Sequence of chain 1.E:
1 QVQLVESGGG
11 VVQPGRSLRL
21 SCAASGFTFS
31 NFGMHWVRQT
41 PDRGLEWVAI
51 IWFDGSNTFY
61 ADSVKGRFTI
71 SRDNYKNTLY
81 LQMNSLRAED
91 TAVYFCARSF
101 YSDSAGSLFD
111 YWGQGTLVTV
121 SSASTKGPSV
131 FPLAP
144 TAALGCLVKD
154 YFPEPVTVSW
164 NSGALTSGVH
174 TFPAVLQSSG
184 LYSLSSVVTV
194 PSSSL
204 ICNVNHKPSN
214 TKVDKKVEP

Binding-site contacts:
Ligand atom ND2 contacts residue MET92 of chain 1.B at 3.6 Å (h-bond).
Ligand atom ND2 contacts residue ASN91 of chain 1.B at 3.4 Å (h-bond).
Ligand atom O contacts residue TRP52 of chain 1.E at 3.8 Å.
Ligand atom C contacts residue PHE53 of chain 1.E at 3.8 Å (hydrophobic).
Ligand atom OD1 contacts residue PHE32 of chain 1.E at 3.2 Å.
Ligand atom O contacts residue PHE53 of chain 1.E at 3.1 Å.
Ligand atom CA contacts residue TYR101 of chain 1.E at 3.6 Å (hydrophobic).
Ligand atom CG contacts residue SER107 of chain 1.E at 3.8 Å.
Ligand atom CA contacts residue ASN31 of chain 1.E at 3.5 Å.
Ligand atom CB contacts residue TYR101 of chain 1.E at 3.6 Å (hydrophobic).
Ligand atom CG contacts residue GLY33 of chain 1.E at 3.6 Å.
Ligand atom OD1 contacts residue MET92 of chain 1.B at 3.2 Å (h-bond).
Ligand atom O contacts residue TYR101 of chain 1.E at 3.6 Å.
Ligand atom N contacts residue ASN31 of chain 1.E at 3.4 Å (h-bond).
Ligand atom CB contacts residue TRP52 of chain 1.E at 3.7 Å (hydrophobic).
Ligand atom CG contacts residue TYR101 of chain 1.E at 3.5 Å (hydrophobic).
Ligand atom ND2 contacts residue SER99 of chain 1.E at 3.4 Å (h-bond).
Ligand atom OD1 contacts residue ARG93 of chain 1.B at 3.6 Å.
Ligand atom N contacts residue TYR101 of chain 1.E at 3.8 Å.
Ligand atom ND2 contacts residue TYR94 of chain 1.B at 2.8 Å (h-bond).
Ligand atom CG contacts residue PHE32 of chain 1.E at 3.8 Å (hydrophobic).
Ligand atom O contacts residue PHE53 of chain 1.E at 3.1 Å (h-bond).
Ligand atom O contacts residue TRP52 of chain 1.E at 3.6 Å (h-bond).
Ligand atom OD1 contacts residue TYR101 of chain 1.E at 3.2 Å.
Ligand atom OD1 contacts residue GLY33 of chain 1.E at 2.5 Å (h-bond).
Ligand atom CG contacts residue TYR94 of chain 1.B at 3.5 Å (hydrophobic).
Ligand atom CA contacts residue PHE53 of chain 1.E at 3.7 Å (hydrophobic).
Ligand atom OD1 contacts residue TYR94 of chain 1.B at 2.7 Å (h-bond).
Ligand atom O contacts residue GLY33 of chain 1.E at 3.4 Å (h-bond).
Ligand atom N contacts residue MET92 of chain 1.B at 3.1 Å (h-bond).
Ligand atom ND2 contacts residue PHE32 of chain 1.E at 3.7 Å.
Ligand atom CG contacts residue ASN31 of chain 1.E at 3.8 Å.
Ligand atom C contacts residue PHE53 of chain 1.E at 3.4 Å (hydrophobic).
Ligand atom CG contacts residue MET92 of chain 1.B at 3.4 Å (hydrophobic).
Ligand atom CB contacts residue ASN31 of chain 1.E at 3.4 Å.
Ligand atom CG contacts residue SER99 of chain 1.E at 3.2 Å.
Ligand atom CG contacts residue TRP52 of chain 1.E at 3.7 Å (hydrophobic).
Ligand atom CA contacts residue TRP52 of chain 1.E at 3.6 Å (hydrophobic).
Ligand atom ND2 contacts residue TRP95 of chain 1.B at 3.6 Å (h-bond).
Ligand atom OD2 contacts residue TYR101 of chain 1.E at 3.8 Å.

Sequence of chain 1.B:
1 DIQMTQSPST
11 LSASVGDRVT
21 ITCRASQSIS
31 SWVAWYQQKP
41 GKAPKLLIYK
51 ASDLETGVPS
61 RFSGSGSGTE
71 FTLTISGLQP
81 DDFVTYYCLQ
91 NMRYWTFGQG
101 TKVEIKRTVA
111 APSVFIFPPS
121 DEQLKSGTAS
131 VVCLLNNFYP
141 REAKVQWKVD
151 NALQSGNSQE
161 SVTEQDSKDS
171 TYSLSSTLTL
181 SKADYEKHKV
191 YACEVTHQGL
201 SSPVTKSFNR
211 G

This small molecule binds to this protein.
Small molecule (SMILES): C[C@@H](C=O)NC(=O)[C@H](CC(N)=O)NC(=O)[C@@H]1CCCN1C(=O)[C@H](CC(=O)O)NC(=O)[C@@H]1CCCN1C(=O)[C@@H](N)CC(N)=O